Sequence of chain 29.B:
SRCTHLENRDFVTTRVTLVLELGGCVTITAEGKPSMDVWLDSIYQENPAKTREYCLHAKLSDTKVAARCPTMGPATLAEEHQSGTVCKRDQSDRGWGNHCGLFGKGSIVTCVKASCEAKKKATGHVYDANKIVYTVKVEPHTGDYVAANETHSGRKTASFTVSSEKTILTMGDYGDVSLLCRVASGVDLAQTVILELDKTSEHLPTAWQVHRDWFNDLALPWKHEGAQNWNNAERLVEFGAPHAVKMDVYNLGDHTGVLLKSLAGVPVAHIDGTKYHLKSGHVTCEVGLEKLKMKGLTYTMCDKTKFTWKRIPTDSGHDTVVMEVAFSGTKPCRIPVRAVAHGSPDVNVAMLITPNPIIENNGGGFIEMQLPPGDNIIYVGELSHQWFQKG

The small molecule below binds the protein below.
Small molecule (SMILES): CC(=O)N[C@@H]1[C@@H](O)[C@H](O)[C@@H](CO)O[C@H]1O

Sequence of chain 47.B:
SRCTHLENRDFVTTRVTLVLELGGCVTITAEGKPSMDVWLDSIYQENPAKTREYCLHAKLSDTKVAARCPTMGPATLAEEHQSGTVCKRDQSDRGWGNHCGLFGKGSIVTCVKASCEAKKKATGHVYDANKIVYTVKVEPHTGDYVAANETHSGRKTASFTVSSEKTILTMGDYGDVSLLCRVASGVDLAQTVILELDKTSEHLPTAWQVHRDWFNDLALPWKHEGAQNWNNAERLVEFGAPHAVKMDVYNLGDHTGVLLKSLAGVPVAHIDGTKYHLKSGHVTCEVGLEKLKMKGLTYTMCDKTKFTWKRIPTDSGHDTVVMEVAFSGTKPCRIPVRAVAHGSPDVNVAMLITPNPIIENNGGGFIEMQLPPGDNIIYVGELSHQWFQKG

Binding-site contacts:
Ligand atom O5 contacts residue HIS104 of chain 29.B at 3.2 Å (h-bond).
Ligand atom O7 contacts residue ASN154 of chain 47.B at 3.1 Å (h-bond).
Ligand atom C5 contacts residue HIS104 of chain 29.B at 3.3 Å.
Ligand atom O7 contacts residue HIS104 of chain 29.B at 4.2 Å.
Ligand atom C4 contacts residue ASN154 of chain 47.B at 4.2 Å.
Ligand atom C2 contacts residue ASN154 of chain 47.B at 2.4 Å.
Ligand atom C7 contacts residue GLU155 of chain 47.B at 4.1 Å.
Ligand atom C5 contacts residue ASN154 of chain 47.B at 3.7 Å.
Ligand atom C1 contacts residue HIS104 of chain 29.B at 3.2 Å.
Ligand atom N2 contacts residue ASN154 of chain 47.B at 2.9 Å (h-bond).
Ligand atom O5 contacts residue ASN154 of chain 47.B at 2.4 Å (h-bond).
Ligand atom O6 contacts residue HIS104 of chain 29.B at 2.9 Å.
Ligand atom C3 contacts residue ASN154 of chain 47.B at 3.8 Å.
Ligand atom O7 contacts residue GLU155 of chain 47.B at 3.8 Å.
Ligand atom C7 contacts residue ASN154 of chain 47.B at 3.3 Å.
Ligand atom C2 contacts residue HIS104 of chain 29.B at 4.4 Å.
Ligand atom C8 contacts residue GLU155 of chain 47.B at 3.8 Å.
Ligand atom C6 contacts residue HIS104 of chain 29.B at 3.7 Å.
Ligand atom C8 contacts residue ASN154 of chain 47.B at 3.8 Å.
Ligand atom C1 contacts residue ASN154 of chain 47.B at 1.4 Å.